Sequence of chain 2.A:
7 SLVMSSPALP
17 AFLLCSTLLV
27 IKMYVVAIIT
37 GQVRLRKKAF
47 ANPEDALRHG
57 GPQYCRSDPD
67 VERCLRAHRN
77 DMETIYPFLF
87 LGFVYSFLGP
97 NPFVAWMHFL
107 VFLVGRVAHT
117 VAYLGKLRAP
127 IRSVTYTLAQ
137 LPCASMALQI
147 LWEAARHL

Binding-site contacts:
Ligand atom C1 contacts residue VAL39 of chain 2.A at 4.1 Å (hydrophobic).
Ligand atom O2 contacts residue ILE35 of chain 2.A at 4.2 Å.
Ligand atom C2 contacts residue LEU120 of chain 2.A at 3.7 Å (hydrophobic).
Ligand atom O1 contacts residue LEU120 of chain 2.A at 3.8 Å.
Ligand atom C1 contacts residue ASP66 of chain 2.A at 4.4 Å.
Ligand atom O1 contacts residue ARG69 of chain 2.A at 3.8 Å.
Ligand atom C1 contacts residue CYS70 of chain 2.A at 4.0 Å (hydrophobic).
Ligand atom C2 contacts residue ILE35 of chain 2.A at 4.4 Å (hydrophobic).
Ligand atom O1 contacts residue ASP66 of chain 2.A at 4.0 Å.
Ligand atom O1 contacts residue LYS122 of chain 2.A at 4.4 Å.
Ligand atom C1 contacts residue LEU120 of chain 2.A at 4.3 Å (hydrophobic).
Ligand atom O1 contacts residue CYS70 of chain 2.A at 4.2 Å.
Ligand atom C3 contacts residue ILE35 of chain 2.A at 4.0 Å (hydrophobic).

A protein and the small-molecule ligand that binds it are described below.
Small molecule (SMILES): O=CCOCCO